Sequence of chain 37.D:
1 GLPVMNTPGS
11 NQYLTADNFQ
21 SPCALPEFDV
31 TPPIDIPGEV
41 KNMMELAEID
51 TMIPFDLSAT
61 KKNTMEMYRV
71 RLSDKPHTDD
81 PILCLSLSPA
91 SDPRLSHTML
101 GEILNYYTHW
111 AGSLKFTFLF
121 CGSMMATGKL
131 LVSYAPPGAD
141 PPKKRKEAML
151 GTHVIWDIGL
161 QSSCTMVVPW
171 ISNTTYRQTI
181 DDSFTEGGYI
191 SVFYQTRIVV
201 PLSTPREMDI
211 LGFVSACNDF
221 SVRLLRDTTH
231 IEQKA

Sequence of chain 37.B:
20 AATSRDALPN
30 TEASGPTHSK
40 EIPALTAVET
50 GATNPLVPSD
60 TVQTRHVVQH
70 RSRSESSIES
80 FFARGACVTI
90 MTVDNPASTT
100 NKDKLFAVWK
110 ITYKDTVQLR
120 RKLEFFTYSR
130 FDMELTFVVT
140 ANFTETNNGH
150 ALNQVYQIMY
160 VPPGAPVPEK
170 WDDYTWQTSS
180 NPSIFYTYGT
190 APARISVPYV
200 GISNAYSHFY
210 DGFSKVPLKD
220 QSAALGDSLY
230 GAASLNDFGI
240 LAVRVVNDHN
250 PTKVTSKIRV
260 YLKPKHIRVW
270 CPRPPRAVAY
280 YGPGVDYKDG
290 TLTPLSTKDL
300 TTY

Binding-site contacts:
Ligand atom C26 contacts residue LYS113 of chain 37.B at 3.7 Å.
Ligand atom C7 contacts residue VAL196 of chain 37.B at 3.5 Å (hydrophobic).
Ligand atom N3 contacts residue LEU240 of chain 37.B at 3.4 Å.
Ligand atom C20 contacts residue TYR112 of chain 37.B at 3.4 Å (hydrophobic).
Ligand atom C13 contacts residue MET132 of chain 37.B at 3.8 Å (hydrophobic).
Ligand atom C23 contacts residue PHE237 of chain 37.B at 3.8 Å (hydrophobic).
Ligand atom C3 contacts residue TYR159 of chain 37.B at 3.7 Å (hydrophobic).
Ligand atom C15 contacts residue MET132 of chain 37.B at 3.6 Å (hydrophobic).
Ligand atom C5 contacts residue TYR159 of chain 37.B at 3.7 Å (hydrophobic).
Ligand atom O16 contacts residue MET132 of chain 37.B at 3.6 Å.
Ligand atom C8 contacts residue TYR159 of chain 37.B at 3.5 Å (hydrophobic).
Ligand atom C21 contacts residue TYR112 of chain 37.B at 3.4 Å (hydrophobic).
Ligand atom C8 contacts residue VAL196 of chain 37.B at 3.7 Å (hydrophobic).
Ligand atom C3 contacts residue ALA24 of chain 37.D at 3.5 Å (hydrophobic).
Ligand atom C4 contacts residue ILE194 of chain 37.B at 3.8 Å (hydrophobic).
Ligand atom C1 contacts residue ILE157 of chain 37.B at 3.4 Å (hydrophobic).
Ligand atom O24 contacts residue TYR112 of chain 37.B at 3.8 Å.
Ligand atom C27 contacts residue ASP236 of chain 37.B at 3.6 Å.
Ligand atom C4 contacts residue TYR159 of chain 37.B at 3.7 Å (hydrophobic).
Ligand atom C10 contacts residue MET132 of chain 37.B at 3.7 Å (hydrophobic).
Ligand atom C1 contacts residue ILE183 of chain 37.B at 3.5 Å (hydrophobic).
Ligand atom C4 contacts residue ALA24 of chain 37.D at 3.5 Å (hydrophobic).
Ligand atom C11 contacts residue LEU134 of chain 37.B at 3.8 Å (hydrophobic).
Ligand atom C19 contacts residue PHE237 of chain 37.B at 3.5 Å (hydrophobic).
Ligand atom C14 contacts residue MET132 of chain 37.B at 3.5 Å (hydrophobic).
Ligand atom C5 contacts residue ILE194 of chain 37.B at 3.8 Å (hydrophobic).
Ligand atom C13 contacts residue PHE237 of chain 37.B at 3.7 Å (hydrophobic).
Ligand atom N4 contacts residue LEU240 of chain 37.B at 3.3 Å.
Ligand atom C14 contacts residue VAL199 of chain 37.B at 3.8 Å (hydrophobic).
Ligand atom N6 contacts residue VAL196 of chain 37.B at 3.8 Å.
Ligand atom C21 contacts residue PHE237 of chain 37.B at 3.7 Å (hydrophobic).
Ligand atom C18 contacts residue PHE237 of chain 37.B at 3.8 Å (hydrophobic).
Ligand atom C3 contacts residue PRO181 of chain 37.B at 3.7 Å (hydrophobic).
Ligand atom O25 contacts residue TYR112 of chain 37.B at 3.4 Å.
Ligand atom C20 contacts residue PHE237 of chain 37.B at 3.4 Å (hydrophobic).
Ligand atom C23 contacts residue TYR112 of chain 37.B at 3.3 Å (hydrophobic).
Ligand atom O25 contacts residue THR111 of chain 37.B at 3.4 Å (h-bond).
Ligand atom C7 contacts residue TYR159 of chain 37.B at 3.7 Å (hydrophobic).
Ligand atom C26 contacts residue THR111 of chain 37.B at 3.6 Å.
Ligand atom C12 contacts residue VAL199 of chain 37.B at 3.7 Å (hydrophobic).

The protein below binds the small molecule below.
Small molecule (SMILES): CCOC(=O)c1ccc(OCCCCC2CCN(c3ccc(C)nn3)CC2)cc1